Sequence of chain 1.C:
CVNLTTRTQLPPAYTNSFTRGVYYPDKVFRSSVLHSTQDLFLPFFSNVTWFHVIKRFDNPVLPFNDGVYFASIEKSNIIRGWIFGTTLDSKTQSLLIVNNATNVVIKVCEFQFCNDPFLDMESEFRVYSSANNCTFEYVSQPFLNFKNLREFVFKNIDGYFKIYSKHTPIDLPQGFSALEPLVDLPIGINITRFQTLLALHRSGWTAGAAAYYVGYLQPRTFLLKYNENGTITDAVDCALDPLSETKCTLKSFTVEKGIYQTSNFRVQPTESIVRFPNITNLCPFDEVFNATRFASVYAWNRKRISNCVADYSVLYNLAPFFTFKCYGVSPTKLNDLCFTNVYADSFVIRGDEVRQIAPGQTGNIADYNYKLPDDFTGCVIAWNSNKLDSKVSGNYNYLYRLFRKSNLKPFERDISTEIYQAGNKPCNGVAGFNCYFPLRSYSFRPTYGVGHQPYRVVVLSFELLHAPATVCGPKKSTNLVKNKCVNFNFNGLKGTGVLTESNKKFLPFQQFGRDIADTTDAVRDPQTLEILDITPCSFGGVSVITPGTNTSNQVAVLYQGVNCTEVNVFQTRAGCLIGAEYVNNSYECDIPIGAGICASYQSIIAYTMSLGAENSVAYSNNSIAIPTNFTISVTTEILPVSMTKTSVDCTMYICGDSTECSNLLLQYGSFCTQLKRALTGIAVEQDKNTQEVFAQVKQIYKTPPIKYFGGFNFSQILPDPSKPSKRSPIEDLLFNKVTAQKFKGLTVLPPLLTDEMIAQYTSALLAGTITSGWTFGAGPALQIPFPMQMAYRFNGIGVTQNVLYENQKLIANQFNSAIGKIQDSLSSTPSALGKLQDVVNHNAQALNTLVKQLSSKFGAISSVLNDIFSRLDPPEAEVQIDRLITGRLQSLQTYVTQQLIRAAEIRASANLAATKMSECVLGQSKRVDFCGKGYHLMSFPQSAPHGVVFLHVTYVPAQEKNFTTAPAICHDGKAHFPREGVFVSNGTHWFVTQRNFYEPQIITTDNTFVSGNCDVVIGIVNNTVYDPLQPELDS

The small molecule below binds the protein below.
Small molecule (SMILES): CC(=O)N[C@@H]1[C@@H](O)[C@H](O)[C@@H](CO)O[C@H]1O

Binding-site contacts:
Ligand atom C6 contacts residue ILE791 of chain 1.B at 4.3 Å (hydrophobic).
Ligand atom O7 contacts residue ASN706 of chain 1.C at 3.9 Å.
Ligand atom N2 contacts residue ASN706 of chain 1.C at 2.9 Å (h-bond).
Ligand atom C3 contacts residue ASN706 of chain 1.C at 3.8 Å.
Ligand atom C2 contacts residue ASN706 of chain 1.C at 2.4 Å.
Ligand atom O6 contacts residue ILE791 of chain 1.B at 3.6 Å.
Ligand atom C7 contacts residue ASN706 of chain 1.C at 3.6 Å.
Ligand atom C1 contacts residue ASN706 of chain 1.C at 1.4 Å.
Ligand atom C4 contacts residue ASN706 of chain 1.C at 4.2 Å.
Ligand atom O5 contacts residue TYR793 of chain 1.B at 4.0 Å.
Ligand atom C5 contacts residue ASN706 of chain 1.C at 3.6 Å.
Ligand atom O5 contacts residue ASN706 of chain 1.C at 2.4 Å (h-bond).

Sequence of chain 1.B:
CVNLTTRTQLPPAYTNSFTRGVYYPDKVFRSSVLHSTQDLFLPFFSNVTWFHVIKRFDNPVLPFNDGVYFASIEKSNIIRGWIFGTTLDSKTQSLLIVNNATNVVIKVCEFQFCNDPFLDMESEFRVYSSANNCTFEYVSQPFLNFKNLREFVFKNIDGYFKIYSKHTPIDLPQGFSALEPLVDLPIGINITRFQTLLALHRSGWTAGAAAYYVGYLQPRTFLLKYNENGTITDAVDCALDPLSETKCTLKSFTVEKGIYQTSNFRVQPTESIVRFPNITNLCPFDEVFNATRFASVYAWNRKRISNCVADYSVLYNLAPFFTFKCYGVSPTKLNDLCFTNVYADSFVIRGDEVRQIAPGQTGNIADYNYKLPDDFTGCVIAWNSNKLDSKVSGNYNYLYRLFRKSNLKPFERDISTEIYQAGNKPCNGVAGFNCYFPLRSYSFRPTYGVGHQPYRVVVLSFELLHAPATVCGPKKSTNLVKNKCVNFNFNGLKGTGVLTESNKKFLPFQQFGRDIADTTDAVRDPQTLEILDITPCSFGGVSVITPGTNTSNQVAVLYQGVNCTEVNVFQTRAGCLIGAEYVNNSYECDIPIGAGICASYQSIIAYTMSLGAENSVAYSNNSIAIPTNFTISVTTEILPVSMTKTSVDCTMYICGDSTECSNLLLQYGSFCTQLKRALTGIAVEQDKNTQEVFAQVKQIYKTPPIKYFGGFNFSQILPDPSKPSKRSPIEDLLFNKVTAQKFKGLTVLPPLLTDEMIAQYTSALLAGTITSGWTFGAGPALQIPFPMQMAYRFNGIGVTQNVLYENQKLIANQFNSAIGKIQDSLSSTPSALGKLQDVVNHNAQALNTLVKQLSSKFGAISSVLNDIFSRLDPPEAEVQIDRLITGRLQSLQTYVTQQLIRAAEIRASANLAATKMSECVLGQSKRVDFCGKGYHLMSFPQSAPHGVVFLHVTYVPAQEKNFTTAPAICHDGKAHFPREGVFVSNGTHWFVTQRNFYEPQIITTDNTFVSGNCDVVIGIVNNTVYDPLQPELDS